Binding-site contacts:
Ligand atom OXT contacts residue ASP1041 of chain 1.G at 4.4 Å.
Ligand atom CD contacts residue LEU895 of chain 1.G at 4.2 Å (hydrophobic).
Ligand atom CD contacts residue GLU892 of chain 1.G at 3.7 Å.
Ligand atom NE contacts residue SER792 of chain 1.G at 4.2 Å.
Ligand atom OXT contacts residue TYR1040 of chain 1.G at 4.2 Å.
Ligand atom CD contacts residue VAL893 of chain 1.G at 4.0 Å (hydrophobic).
Ligand atom CG contacts residue GLU783 of chain 1.G at 4.1 Å.
Ligand atom O contacts residue ASP1041 of chain 1.G at 3.1 Å.
Ligand atom CG contacts residue VAL893 of chain 1.G at 4.5 Å (hydrophobic).
Ligand atom N contacts residue ASP1041 of chain 1.G at 3.4 Å (salt-bridge).
Ligand atom NE contacts residue GLU892 of chain 1.G at 2.5 Å (salt-bridge).
Ligand atom C contacts residue LEU907 of chain 1.G at 3.7 Å (hydrophobic).
Ligand atom OXT contacts residue THR1042 of chain 1.G at 2.7 Å (h-bond).
Ligand atom CD contacts residue ASP791 of chain 1.G at 2.9 Å.
Ligand atom C contacts residue THR1042 of chain 1.G at 3.5 Å.
Ligand atom C contacts residue TYR1040 of chain 1.G at 3.7 Å (hydrophobic).
Ligand atom O contacts residue TYR1040 of chain 1.G at 3.6 Å.
Ligand atom CA contacts residue TYR1040 of chain 1.G at 3.8 Å (hydrophobic).
Ligand atom CD contacts residue LEU907 of chain 1.G at 3.5 Å (hydrophobic).
Ligand atom C contacts residue ASP1041 of chain 1.G at 4.0 Å.
Ligand atom CB contacts residue GLU783 of chain 1.G at 3.8 Å.
Ligand atom O contacts residue THR1043 of chain 1.G at 4.3 Å.
Ligand atom NE contacts residue VAL893 of chain 1.G at 3.8 Å.
Ligand atom CD contacts residue GLU783 of chain 1.G at 3.2 Å.
Ligand atom O contacts residue THR1042 of chain 1.G at 2.8 Å (h-bond).
Ligand atom CG contacts residue LEU895 of chain 1.G at 3.6 Å (hydrophobic).
Ligand atom CG contacts residue LEU907 of chain 1.G at 4.1 Å (hydrophobic).
Ligand atom CA contacts residue LEU907 of chain 1.G at 4.4 Å (hydrophobic).
Ligand atom N contacts residue HIS1039 of chain 1.G at 3.9 Å.
Ligand atom CB contacts residue LEU907 of chain 1.G at 4.1 Å (hydrophobic).
Ligand atom NE contacts residue ASP791 of chain 1.G at 2.8 Å (salt-bridge).
Ligand atom O contacts residue LEU907 of chain 1.G at 4.2 Å.
Ligand atom OXT contacts residue LEU907 of chain 1.G at 3.4 Å.
Ligand atom N contacts residue TYR1040 of chain 1.G at 2.7 Å (h-bond).
Ligand atom NE contacts residue GLU783 of chain 1.G at 3.0 Å (salt-bridge).
Ligand atom CG contacts residue GLU892 of chain 1.G at 4.0 Å.
Ligand atom CA contacts residue ASP1041 of chain 1.G at 4.3 Å.
Ligand atom CG contacts residue ASP791 of chain 1.G at 4.3 Å.
Ligand atom NE contacts residue ALA793 of chain 1.G at 3.8 Å.

Sequence of chain 1.G:
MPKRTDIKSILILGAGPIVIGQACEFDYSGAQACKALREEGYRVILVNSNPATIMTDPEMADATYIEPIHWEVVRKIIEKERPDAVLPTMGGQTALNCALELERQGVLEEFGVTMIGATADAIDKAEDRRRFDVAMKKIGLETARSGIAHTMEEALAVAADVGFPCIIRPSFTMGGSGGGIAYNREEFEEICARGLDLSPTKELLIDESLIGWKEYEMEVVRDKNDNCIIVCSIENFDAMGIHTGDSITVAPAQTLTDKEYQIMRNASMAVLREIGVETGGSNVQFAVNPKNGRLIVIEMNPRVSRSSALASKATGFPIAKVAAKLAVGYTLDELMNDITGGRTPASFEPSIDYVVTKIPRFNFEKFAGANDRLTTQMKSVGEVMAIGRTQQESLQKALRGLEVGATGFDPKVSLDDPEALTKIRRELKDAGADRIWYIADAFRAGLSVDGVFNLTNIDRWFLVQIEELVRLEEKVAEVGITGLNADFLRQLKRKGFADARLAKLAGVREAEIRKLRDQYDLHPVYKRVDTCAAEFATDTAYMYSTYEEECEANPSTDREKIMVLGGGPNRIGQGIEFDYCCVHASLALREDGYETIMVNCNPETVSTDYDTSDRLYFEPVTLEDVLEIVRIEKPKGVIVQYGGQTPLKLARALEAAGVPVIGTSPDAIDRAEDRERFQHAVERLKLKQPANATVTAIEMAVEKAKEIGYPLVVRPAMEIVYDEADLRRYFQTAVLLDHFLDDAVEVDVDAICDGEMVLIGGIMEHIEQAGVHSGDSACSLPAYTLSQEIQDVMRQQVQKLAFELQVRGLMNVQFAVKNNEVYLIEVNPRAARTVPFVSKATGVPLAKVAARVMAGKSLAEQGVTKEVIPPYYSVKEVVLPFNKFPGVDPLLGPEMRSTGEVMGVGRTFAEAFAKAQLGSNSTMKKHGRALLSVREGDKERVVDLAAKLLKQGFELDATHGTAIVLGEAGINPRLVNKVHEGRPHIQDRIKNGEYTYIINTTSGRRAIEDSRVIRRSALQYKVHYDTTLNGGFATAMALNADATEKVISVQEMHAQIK

The protein below binds the small molecule below.
Small molecule (SMILES): NCCC[C@H](N)C(=O)O